Sequence of chain 1.B:
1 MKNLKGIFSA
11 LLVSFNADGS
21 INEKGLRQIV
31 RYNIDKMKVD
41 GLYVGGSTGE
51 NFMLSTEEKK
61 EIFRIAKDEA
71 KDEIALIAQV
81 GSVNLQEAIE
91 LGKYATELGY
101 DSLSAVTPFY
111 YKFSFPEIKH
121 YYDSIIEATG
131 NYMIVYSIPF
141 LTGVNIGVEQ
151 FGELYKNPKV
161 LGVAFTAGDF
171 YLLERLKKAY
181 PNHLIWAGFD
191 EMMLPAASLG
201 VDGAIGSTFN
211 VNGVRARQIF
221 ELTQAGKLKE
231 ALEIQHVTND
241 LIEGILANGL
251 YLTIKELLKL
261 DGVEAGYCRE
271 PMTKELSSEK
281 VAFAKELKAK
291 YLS

A small-molecule ligand and the protein it binds are described below.
Small molecule (SMILES): O=C(CO)N[C@@H]([C@@H](O)[C@H](O)[C@H](O)CO)[C@@H](O)CC(=O)C(=O)O

Binding-site contacts:
Ligand atom C3 contacts residue ALA10 of chain 1.B at 3.6 Å (hydrophobic).
Ligand atom O6 contacts residue ASP190 of chain 1.B at 2.7 Å (salt-bridge).
Ligand atom C9 contacts residue GLU191 of chain 1.B at 3.6 Å.
Ligand atom O6 contacts residue GLY188 of chain 1.B at 3.4 Å (h-bond).
Ligand atom O1 contacts residue TYR136 of chain 1.B at 2.3 Å (h-bond).
Ligand atom O4 contacts residue GLY188 of chain 1.B at 2.7 Å (h-bond).
Ligand atom O8 contacts residue ASP190 of chain 1.B at 3.0 Å (salt-bridge).
Ligand atom O7 contacts residue LEU250 of chain 1.B at 3.5 Å.
Ligand atom O2 contacts residue THR166 of chain 1.B at 3.5 Å (h-bond).
Ligand atom O10 contacts residue ILE138 of chain 1.B at 3.4 Å.
Ligand atom N5 contacts residue THR166 of chain 1.B at 3.7 Å.
Ligand atom O2 contacts residue TYR136 of chain 1.B at 2.9 Å (h-bond).
Ligand atom C8 contacts residue SER207 of chain 1.B at 3.7 Å.
Ligand atom O5 contacts residue TYR251 of chain 1.B at 2.6 Å (h-bond).
Ligand atom O5 contacts residue THR48 of chain 1.B at 2.7 Å (h-bond).
Ligand atom O1 contacts residue GLY46 of chain 1.B at 3.5 Å.
Ligand atom O8 contacts residue PHE189 of chain 1.B at 3.5 Å.
Ligand atom C1 contacts residue THR48 of chain 1.B at 3.5 Å.
Ligand atom O6 contacts residue SER207 of chain 1.B at 2.9 Å (h-bond).
Ligand atom C2 contacts residue TYR136 of chain 1.B at 3.5 Å (hydrophobic).
Ligand atom C6 contacts residue GLY188 of chain 1.B at 3.1 Å.
Ligand atom O9 contacts residue GLU191 of chain 1.B at 2.8 Å (salt-bridge).
Ligand atom C3 contacts residue THR48 of chain 1.B at 3.4 Å.
Ligand atom O7 contacts residue SER207 of chain 1.B at 2.6 Å (h-bond).
Ligand atom C1 contacts residue TYR136 of chain 1.B at 3.2 Å (hydrophobic).
Ligand atom O3 contacts residue THR48 of chain 1.B at 2.6 Å (h-bond).
Ligand atom C1 contacts residue SER47 of chain 1.B at 3.3 Å.
Ligand atom O3 contacts residue SER47 of chain 1.B at 3.1 Å (h-bond).
Ligand atom O4 contacts residue THR166 of chain 1.B at 2.9 Å (h-bond).
Ligand atom C4 contacts residue GLY188 of chain 1.B at 3.3 Å.
Ligand atom C7 contacts residue SER207 of chain 1.B at 3.6 Å.
Ligand atom O3 contacts residue GLY46 of chain 1.B at 3.6 Å.
Ligand atom C11 contacts residue TYR251 of chain 1.B at 3.4 Å (hydrophobic).
Ligand atom C5 contacts residue GLY188 of chain 1.B at 3.7 Å.
Ligand atom O1 contacts residue SER47 of chain 1.B at 2.9 Å (h-bond).
Ligand atom O6 contacts residue GLY206 of chain 1.B at 3.4 Å.
Ligand atom O8 contacts residue GLU191 of chain 1.B at 2.5 Å (salt-bridge).
Ligand atom O3 contacts residue ALA10 of chain 1.B at 3.2 Å.
Ligand atom C8 contacts residue GLU191 of chain 1.B at 3.5 Å.
Ligand atom O1 contacts residue TYR43 of chain 1.B at 3.7 Å.